Binding-site contacts:
Ligand atom O26 contacts residue THR162 of chain 3.A at 3.7 Å.
Ligand atom N12 contacts residue LEU97 of chain 3.A at 3.4 Å (h-bond).
Ligand atom N27 contacts residue GLY29 of chain 3.A at 3.6 Å.
Ligand atom C5 contacts residue VAL34 of chain 3.A at 3.9 Å (hydrophobic).
Ligand atom C13 contacts residue LEU97 of chain 3.A at 3.4 Å (hydrophobic).
Ligand atom N23 contacts residue LEU97 of chain 3.A at 3.8 Å.
Ligand atom C9 contacts residue LEU97 of chain 3.A at 3.8 Å (hydrophobic).
Ligand atom C1 contacts residue GLU146 of chain 3.A at 3.6 Å.
Ligand atom C20 contacts residue LEU26 of chain 3.A at 3.7 Å (hydrophobic).
Ligand atom C6 contacts residue THR162 of chain 3.A at 3.5 Å.
Ligand atom C2 contacts residue GLY29 of chain 3.A at 3.6 Å.
Ligand atom C1 contacts residue ASN147 of chain 3.A at 3.6 Å.
Ligand atom C9 contacts residue ALA47 of chain 3.A at 3.8 Å (hydrophobic).
Ligand atom C6 contacts residue VAL34 of chain 3.A at 3.9 Å (hydrophobic).
Ligand atom C18 contacts residue LEU97 of chain 3.A at 3.1 Å (hydrophobic).
Ligand atom C24 contacts residue LEU97 of chain 3.A at 3.1 Å (hydrophobic).
Ligand atom S7 contacts residue THR162 of chain 3.A at 3.4 Å.
Ligand atom C19 contacts residue LEU26 of chain 3.A at 3.6 Å (hydrophobic).
Ligand atom C15 contacts residue LEU26 of chain 3.A at 3.6 Å (hydrophobic).
Ligand atom C24 contacts residue ASP98 of chain 3.A at 3.9 Å.
Ligand atom C10 contacts residue LEU97 of chain 3.A at 3.7 Å (hydrophobic).
Ligand atom C3 contacts residue LEU28 of chain 3.A at 3.7 Å (hydrophobic).
Ligand atom C10 contacts residue ALA47 of chain 3.A at 3.3 Å (hydrophobic).
Ligand atom N27 contacts residue ASP163 of chain 3.A at 3.7 Å.
Ligand atom C10 contacts residue GLU95 of chain 3.A at 3.5 Å.
Ligand atom C22 contacts residue ASP98 of chain 3.A at 3.6 Å.
Ligand atom C25 contacts residue THR162 of chain 3.A at 3.6 Å.
Ligand atom C13 contacts residue LEU26 of chain 3.A at 3.8 Å (hydrophobic).
Ligand atom C19 contacts residue LEU97 of chain 3.A at 3.8 Å (hydrophobic).
Ligand atom C20 contacts residue CYS96 of chain 3.A at 3.4 Å (hydrophobic).
Ligand atom O26 contacts residue ASP163 of chain 3.A at 3.7 Å.
Ligand atom S7 contacts residue MET94 of chain 3.A at 3.8 Å.
Ligand atom C9 contacts residue GLU95 of chain 3.A at 3.9 Å.
Ligand atom C14 contacts residue LEU26 of chain 3.A at 3.2 Å (hydrophobic).
Ligand atom C3 contacts residue GLY29 of chain 3.A at 3.8 Å.
Ligand atom C21 contacts residue ASP98 of chain 3.A at 3.5 Å.
Ligand atom C20 contacts residue ASP98 of chain 3.A at 3.8 Å.
Ligand atom N23 contacts residue ASP98 of chain 3.A at 3.6 Å.
Ligand atom O26 contacts residue LYS49 of chain 3.A at 3.2 Å (salt-bridge).
Ligand atom C19 contacts residue CYS96 of chain 3.A at 3.3 Å (hydrophobic).

The protein below binds the small molecule below.
Small molecule (SMILES): Cc1ccc(-c2ccc3c(ccc4sc5c(c43)NC[C@@H](C)NC5=O)n2)cn1

Sequence of chain 3.A:
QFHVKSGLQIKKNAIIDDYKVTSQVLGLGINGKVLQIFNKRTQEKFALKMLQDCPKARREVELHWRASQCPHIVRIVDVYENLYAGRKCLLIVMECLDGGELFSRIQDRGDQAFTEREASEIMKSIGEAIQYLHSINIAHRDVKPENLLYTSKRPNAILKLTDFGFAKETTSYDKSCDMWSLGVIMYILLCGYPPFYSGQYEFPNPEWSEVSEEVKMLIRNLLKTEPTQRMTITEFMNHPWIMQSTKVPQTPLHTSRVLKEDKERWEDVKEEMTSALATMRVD